Binding-site contacts:
Ligand atom CAP contacts residue LEU201 of chain 1.A at 4.3 Å (hydrophobic).
Ligand atom CBC contacts residue LEU390 of chain 1.B at 4.5 Å (hydrophobic).
Ligand atom CAK contacts residue LEU201 of chain 1.A at 4.4 Å (hydrophobic).
Ligand atom CAM contacts residue GLN389 of chain 1.B at 4.5 Å.
Ligand atom CAQ contacts residue ARG197 of chain 1.A at 4.5 Å.
Ligand atom CAE contacts residue MET520 of chain 1.B at 3.8 Å (hydrophobic).
Ligand atom CAK contacts residue ARG197 of chain 1.A at 4.2 Å.
Ligand atom CAE contacts residue LEU519 of chain 1.B at 3.3 Å (hydrophobic).
Ligand atom CAI contacts residue ARG197 of chain 1.A at 4.0 Å.
Ligand atom CAJ contacts residue MET520 of chain 1.B at 4.4 Å (hydrophobic).
Ligand atom CAS contacts residue MET520 of chain 1.B at 4.3 Å (hydrophobic).
Ligand atom CAZ contacts residue HIS387 of chain 1.B at 4.2 Å.
Ligand atom CBC contacts residue HIS387 of chain 1.B at 4.3 Å.
Ligand atom CBH contacts residue LEU390 of chain 1.B at 4.3 Å (hydrophobic).
Ligand atom CAV contacts residue GLN521 of chain 1.B at 4.0 Å.
Ligand atom CAZ contacts residue GLN521 of chain 1.B at 4.3 Å.
Ligand atom CAE contacts residue ARG197 of chain 1.A at 4.4 Å.
Ligand atom CAO contacts residue LEU200 of chain 1.A at 4.4 Å (hydrophobic).
Ligand atom CAQ contacts residue LEU201 of chain 1.A at 3.7 Å (hydrophobic).
Ligand atom CBG contacts residue ARG197 of chain 1.A at 4.1 Å.
Ligand atom CAV contacts residue HIS387 of chain 1.B at 3.9 Å.
Ligand atom CAL contacts residue LEU390 of chain 1.B at 4.2 Å (hydrophobic).
Ligand atom CAT contacts residue LEU390 of chain 1.B at 3.9 Å (hydrophobic).
Ligand atom CAD contacts residue LEU390 of chain 1.B at 3.2 Å (hydrophobic).
Ligand atom CAD contacts residue HIS387 of chain 1.B at 3.5 Å.

Sequence of chain 1.B:
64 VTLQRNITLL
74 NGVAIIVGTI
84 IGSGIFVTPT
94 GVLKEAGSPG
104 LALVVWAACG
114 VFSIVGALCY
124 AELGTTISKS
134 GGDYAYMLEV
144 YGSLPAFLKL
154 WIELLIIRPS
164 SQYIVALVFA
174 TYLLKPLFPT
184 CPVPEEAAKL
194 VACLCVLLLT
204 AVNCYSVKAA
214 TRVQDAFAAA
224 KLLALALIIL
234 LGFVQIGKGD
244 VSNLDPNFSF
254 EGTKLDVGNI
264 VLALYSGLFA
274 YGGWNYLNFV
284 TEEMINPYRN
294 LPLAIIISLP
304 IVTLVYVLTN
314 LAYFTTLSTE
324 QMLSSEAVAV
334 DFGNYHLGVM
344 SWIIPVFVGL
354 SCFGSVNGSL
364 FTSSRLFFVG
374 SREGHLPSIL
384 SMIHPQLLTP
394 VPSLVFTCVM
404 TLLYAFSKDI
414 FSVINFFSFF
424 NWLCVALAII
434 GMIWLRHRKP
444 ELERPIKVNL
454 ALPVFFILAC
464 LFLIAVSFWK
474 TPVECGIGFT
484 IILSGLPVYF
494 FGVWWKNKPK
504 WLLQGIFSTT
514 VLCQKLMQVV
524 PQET

Sequence of chain 1.A:
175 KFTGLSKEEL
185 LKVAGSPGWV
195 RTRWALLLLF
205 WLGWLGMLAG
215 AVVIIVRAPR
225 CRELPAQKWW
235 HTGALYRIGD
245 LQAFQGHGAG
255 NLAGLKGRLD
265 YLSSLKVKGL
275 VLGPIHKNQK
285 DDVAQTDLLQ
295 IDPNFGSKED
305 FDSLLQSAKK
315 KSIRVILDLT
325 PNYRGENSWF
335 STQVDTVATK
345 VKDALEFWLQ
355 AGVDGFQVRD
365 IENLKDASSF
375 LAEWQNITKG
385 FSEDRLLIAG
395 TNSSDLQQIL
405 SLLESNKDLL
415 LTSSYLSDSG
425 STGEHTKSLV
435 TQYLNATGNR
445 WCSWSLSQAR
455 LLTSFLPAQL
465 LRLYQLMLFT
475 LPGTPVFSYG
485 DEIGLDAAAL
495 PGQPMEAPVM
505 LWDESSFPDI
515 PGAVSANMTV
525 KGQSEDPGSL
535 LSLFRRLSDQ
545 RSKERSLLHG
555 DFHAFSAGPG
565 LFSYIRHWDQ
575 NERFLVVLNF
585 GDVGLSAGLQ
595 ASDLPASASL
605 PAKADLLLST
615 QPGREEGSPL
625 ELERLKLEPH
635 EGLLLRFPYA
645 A

The small molecule below binds the protein below.
Small molecule (SMILES): CC(C)CCC[C@@H](C)[C@H]1CC[C@H]2[C@@H]3CC=C4C[C@@H](OC(=O)CCC(=O)O)CC[C@]4(C)[C@H]3CC[C@]12C